Binding-site contacts:
Ligand atom N6 contacts residue SER100 of chain 1.F at 4.0 Å.
Ligand atom C1' contacts residue ILE333 of chain 1.F at 3.9 Å (hydrophobic).
Ligand atom C6 contacts residue ILE337 of chain 1.F at 3.7 Å (hydrophobic).
Ligand atom C2 contacts residue ILE337 of chain 1.F at 3.8 Å (hydrophobic).
Ligand atom O2B contacts residue LEU331 of chain 1.F at 3.6 Å.
Ligand atom O2B contacts residue ALA330 of chain 1.F at 4.0 Å.
Ligand atom C5' contacts residue ARG59 of chain 1.E at 4.0 Å.
Ligand atom C6 contacts residue SER100 of chain 1.F at 4.0 Å.
Ligand atom O5' contacts residue ARG50 of chain 1.E at 3.1 Å (salt-bridge).
Ligand atom C1' contacts residue PHE62 of chain 1.E at 4.0 Å (hydrophobic).
Ligand atom C8 contacts residue GLY334 of chain 1.F at 4.0 Å.
Ligand atom C4 contacts residue ILE333 of chain 1.F at 4.0 Å (hydrophobic).
Ligand atom C5 contacts residue ARG50 of chain 1.E at 3.8 Å.
Ligand atom C5' contacts residue ARG50 of chain 1.E at 3.9 Å.
Ligand atom C2' contacts residue ARG329 of chain 1.F at 4.1 Å.
Ligand atom C2' contacts residue ALA330 of chain 1.F at 3.5 Å (hydrophobic).
Ligand atom C2 contacts residue SER100 of chain 1.F at 3.9 Å.
Ligand atom C8 contacts residue ILE333 of chain 1.F at 4.0 Å (hydrophobic).
Ligand atom N7 contacts residue ALA330 of chain 1.F at 4.0 Å.
Ligand atom O1A contacts residue VAL55 of chain 1.E at 4.0 Å.
Ligand atom C3' contacts residue ALA330 of chain 1.F at 3.3 Å (hydrophobic).
Ligand atom C2 contacts residue ASP58 of chain 1.E at 3.6 Å.
Ligand atom N9 contacts residue ILE333 of chain 1.F at 3.7 Å.
Ligand atom O2A contacts residue ARG50 of chain 1.E at 2.8 Å (salt-bridge).
Ligand atom N3 contacts residue ASP58 of chain 1.E at 3.8 Å.
Ligand atom PA contacts residue ARG50 of chain 1.E at 3.5 Å.
Ligand atom C6 contacts residue ARG50 of chain 1.E at 3.7 Å.
Ligand atom N6 contacts residue ARG50 of chain 1.E at 3.7 Å.
Ligand atom O1B contacts residue ALA330 of chain 1.F at 3.7 Å.
Ligand atom O3' contacts residue ALA330 of chain 1.F at 2.5 Å.
Ligand atom O2A contacts residue VAL55 of chain 1.E at 3.9 Å.
Ligand atom N7 contacts residue GLY334 of chain 1.F at 3.6 Å.
Ligand atom C4 contacts residue ARG50 of chain 1.E at 3.9 Å.
Ligand atom N1 contacts residue SER100 of chain 1.F at 3.2 Å (h-bond).
Ligand atom O4' contacts residue PHE62 of chain 1.E at 3.6 Å.
Ligand atom O1A contacts residue ARG59 of chain 1.E at 3.1 Å (salt-bridge).
Ligand atom C8 contacts residue ALA330 of chain 1.F at 3.4 Å (hydrophobic).
Ligand atom N1 contacts residue ARG50 of chain 1.E at 3.7 Å.
Ligand atom O3' contacts residue ARG329 of chain 1.F at 3.1 Å (salt-bridge).
Ligand atom N1 contacts residue ILE337 of chain 1.F at 3.5 Å.

Sequence of chain 1.F:
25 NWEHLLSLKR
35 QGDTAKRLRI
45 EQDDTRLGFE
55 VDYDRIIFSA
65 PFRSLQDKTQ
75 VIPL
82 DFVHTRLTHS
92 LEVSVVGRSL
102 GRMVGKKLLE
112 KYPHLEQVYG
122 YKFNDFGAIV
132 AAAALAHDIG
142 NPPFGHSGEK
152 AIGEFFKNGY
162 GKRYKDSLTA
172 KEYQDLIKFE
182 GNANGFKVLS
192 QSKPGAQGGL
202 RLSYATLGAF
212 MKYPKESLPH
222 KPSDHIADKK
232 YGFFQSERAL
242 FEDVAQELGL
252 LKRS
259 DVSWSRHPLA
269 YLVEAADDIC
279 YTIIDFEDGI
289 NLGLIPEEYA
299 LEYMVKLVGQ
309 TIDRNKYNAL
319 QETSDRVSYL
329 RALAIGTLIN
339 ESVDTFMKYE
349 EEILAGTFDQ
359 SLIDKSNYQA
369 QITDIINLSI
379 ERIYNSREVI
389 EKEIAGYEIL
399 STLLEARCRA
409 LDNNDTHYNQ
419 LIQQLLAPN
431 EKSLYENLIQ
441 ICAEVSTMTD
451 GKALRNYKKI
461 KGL

Sequence of chain 1.E:
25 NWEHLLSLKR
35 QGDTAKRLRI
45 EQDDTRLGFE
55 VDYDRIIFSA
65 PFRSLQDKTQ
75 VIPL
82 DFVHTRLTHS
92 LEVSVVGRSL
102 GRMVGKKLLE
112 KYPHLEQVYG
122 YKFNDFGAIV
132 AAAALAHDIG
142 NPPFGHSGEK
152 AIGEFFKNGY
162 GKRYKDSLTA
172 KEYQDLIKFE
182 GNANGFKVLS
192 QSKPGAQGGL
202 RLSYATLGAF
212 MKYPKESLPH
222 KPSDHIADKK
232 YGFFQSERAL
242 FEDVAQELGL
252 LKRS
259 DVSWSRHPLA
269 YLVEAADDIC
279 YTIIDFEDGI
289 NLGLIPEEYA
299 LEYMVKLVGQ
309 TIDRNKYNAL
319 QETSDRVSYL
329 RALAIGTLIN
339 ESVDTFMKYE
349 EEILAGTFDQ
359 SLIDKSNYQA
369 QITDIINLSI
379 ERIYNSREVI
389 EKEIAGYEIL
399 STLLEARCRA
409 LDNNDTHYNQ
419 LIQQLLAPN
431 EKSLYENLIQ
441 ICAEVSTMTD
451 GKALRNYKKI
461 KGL

The small molecule below binds the protein below.
Small molecule (SMILES): Nc1ncnc2c1ncn2[C@H]1C[C@H](O)[C@@H](CO[P](=O)(O)O[P](=O)(O)OP(=O)(O)O)O1